Sequence of chain 1.A:
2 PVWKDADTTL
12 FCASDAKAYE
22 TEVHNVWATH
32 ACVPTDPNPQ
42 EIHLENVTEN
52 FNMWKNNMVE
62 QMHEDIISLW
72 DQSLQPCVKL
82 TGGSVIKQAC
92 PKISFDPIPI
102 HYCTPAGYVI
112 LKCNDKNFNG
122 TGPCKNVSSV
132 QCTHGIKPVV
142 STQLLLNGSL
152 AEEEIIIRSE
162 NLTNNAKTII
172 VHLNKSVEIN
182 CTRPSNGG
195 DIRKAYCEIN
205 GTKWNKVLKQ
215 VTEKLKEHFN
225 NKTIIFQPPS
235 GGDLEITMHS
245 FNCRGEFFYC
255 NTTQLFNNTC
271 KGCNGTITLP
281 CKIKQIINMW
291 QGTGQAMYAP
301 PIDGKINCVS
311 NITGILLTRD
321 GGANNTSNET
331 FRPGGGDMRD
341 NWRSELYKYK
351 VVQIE

Binding-site contacts:
Ligand atom C8 contacts residue MET242 of chain 1.A at 3.8 Å (hydrophobic).
Ligand atom C5 contacts residue ASN255 of chain 1.A at 3.7 Å.
Ligand atom C7 contacts residue ASN255 of chain 1.A at 3.9 Å.
Ligand atom C2 contacts residue THR257 of chain 1.A at 4.3 Å.
Ligand atom O7 contacts residue MET242 of chain 1.A at 4.2 Å.
Ligand atom C7 contacts residue MET242 of chain 1.A at 4.1 Å (hydrophobic).
Ligand atom C1 contacts residue ASN255 of chain 1.A at 1.4 Å.
Ligand atom N2 contacts residue ASN255 of chain 1.A at 2.9 Å (h-bond).
Ligand atom C2 contacts residue ASN255 of chain 1.A at 2.4 Å.
Ligand atom O5 contacts residue ASN255 of chain 1.A at 2.4 Å (h-bond).
Ligand atom C1 contacts residue THR257 of chain 1.A at 3.2 Å.
Ligand atom O5 contacts residue THR257 of chain 1.A at 3.8 Å.
Ligand atom O7 contacts residue ASN255 of chain 1.A at 4.4 Å.
Ligand atom C3 contacts residue ASN255 of chain 1.A at 3.8 Å.
Ligand atom C8 contacts residue THR241 of chain 1.A at 3.7 Å.
Ligand atom N2 contacts residue THR257 of chain 1.A at 4.5 Å.
Ligand atom C5 contacts residue THR257 of chain 1.A at 4.1 Å.
Ligand atom C4 contacts residue ASN255 of chain 1.A at 4.2 Å.

A small-molecule ligand and the protein it binds are described below.
Small molecule (SMILES): CC(=O)N[C@@H]1[C@@H](O)[C@H](O)[C@@H](CO)O[C@H]1O